Sequence of chain 1.A:
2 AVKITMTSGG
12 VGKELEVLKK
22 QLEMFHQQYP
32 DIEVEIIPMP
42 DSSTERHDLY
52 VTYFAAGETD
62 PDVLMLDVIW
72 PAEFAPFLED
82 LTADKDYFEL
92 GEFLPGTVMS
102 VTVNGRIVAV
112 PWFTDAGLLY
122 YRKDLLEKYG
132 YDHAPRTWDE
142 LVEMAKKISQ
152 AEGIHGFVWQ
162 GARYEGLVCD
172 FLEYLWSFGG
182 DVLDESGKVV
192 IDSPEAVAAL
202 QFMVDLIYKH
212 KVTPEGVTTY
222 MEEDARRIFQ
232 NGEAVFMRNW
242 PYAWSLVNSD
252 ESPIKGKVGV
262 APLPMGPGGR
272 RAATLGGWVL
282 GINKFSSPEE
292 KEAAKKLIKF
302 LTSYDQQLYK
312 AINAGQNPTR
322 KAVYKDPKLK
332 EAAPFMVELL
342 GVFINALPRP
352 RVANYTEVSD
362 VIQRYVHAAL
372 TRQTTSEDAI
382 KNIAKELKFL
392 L

The small molecule below binds the protein below.
Small molecule (SMILES): OC[C@H]1O[C@H](O[C@H]2[C@H](O)[C@@H](O)[C@@H](O)O[C@@H]2CO)[C@H](O)[C@@H](O)[C@@H]1O

Binding-site contacts:
Ligand atom C6 contacts residue GLY167 of chain 1.A at 3.7 Å.
Ligand atom O1 contacts residue GLN317 of chain 1.A at 3.5 Å (h-bond).
Ligand atom O5 contacts residue TRP241 of chain 1.A at 3.1 Å (h-bond).
Ligand atom O5 contacts residue GLU223 of chain 1.A at 3.4 Å (salt-bridge).
Ligand atom C3 contacts residue ASP68 of chain 1.A at 3.5 Å.
Ligand atom O6 contacts residue GLY167 of chain 1.A at 3.5 Å.
Ligand atom O3 contacts residue TRP241 of chain 1.A at 3.3 Å.
Ligand atom O6 contacts residue ARG47 of chain 1.A at 3.2 Å (salt-bridge).
Ligand atom O6 contacts residue GLU223 of chain 1.A at 2.6 Å (salt-bridge).
Ligand atom O1 contacts residue GLU15 of chain 1.A at 2.9 Å (salt-bridge).
Ligand atom O2 contacts residue ASP116 of chain 1.A at 2.7 Å (salt-bridge).
Ligand atom O5 contacts residue VAL12 of chain 1.A at 3.4 Å.
Ligand atom O3 contacts residue GLY278 of chain 1.A at 3.4 Å (h-bond).
Ligand atom C4 contacts residue ARG350 of chain 1.A at 3.6 Å.
Ligand atom O6 contacts residue TYR165 of chain 1.A at 3.5 Å.
Ligand atom C1 contacts residue VAL12 of chain 1.A at 3.8 Å (hydrophobic).
Ligand atom O2 contacts residue GLY278 of chain 1.A at 3.0 Å (h-bond).
Ligand atom O3 contacts residue ASP116 of chain 1.A at 2.6 Å (salt-bridge).
Ligand atom O3 contacts residue ASP68 of chain 1.A at 2.8 Å (salt-bridge).
Ligand atom O4 contacts residue ARG350 of chain 1.A at 3.0 Å (salt-bridge).
Ligand atom O6 contacts residue ASP42 of chain 1.A at 2.9 Å (salt-bridge).
Ligand atom O4 contacts residue TRP279 of chain 1.A at 3.0 Å (h-bond).
Ligand atom C4 contacts residue ASP68 of chain 1.A at 3.6 Å.
Ligand atom O3 contacts residue GLY277 of chain 1.A at 3.4 Å.
Ligand atom C3 contacts residue ASP116 of chain 1.A at 3.3 Å.
Ligand atom C1 contacts residue TRP241 of chain 1.A at 3.5 Å (hydrophobic).
Ligand atom O4 contacts residue GLU166 of chain 1.A at 3.7 Å.
Ligand atom C4 contacts residue TRP279 of chain 1.A at 3.7 Å (hydrophobic).
Ligand atom C1 contacts residue GLU15 of chain 1.A at 3.6 Å.
Ligand atom C5 contacts residue TRP279 of chain 1.A at 3.6 Å (hydrophobic).
Ligand atom C6 contacts residue GLU223 of chain 1.A at 3.6 Å.
Ligand atom O6 contacts residue TRP279 of chain 1.A at 3.8 Å.
Ligand atom O2 contacts residue TYR243 of chain 1.A at 3.5 Å.
Ligand atom C3 contacts residue TRP279 of chain 1.A at 3.8 Å (hydrophobic).
Ligand atom O2 contacts residue TRP279 of chain 1.A at 3.2 Å (h-bond).
Ligand atom C2 contacts residue ASP116 of chain 1.A at 3.6 Å.
Ligand atom O4 contacts residue ASP68 of chain 1.A at 2.6 Å (salt-bridge).
Ligand atom O1 contacts residue PHE114 of chain 1.A at 3.7 Å.
Ligand atom O3 contacts residue ARG350 of chain 1.A at 2.9 Å (salt-bridge).
Ligand atom O2 contacts residue GLN317 of chain 1.A at 2.9 Å (h-bond).